Binding-site contacts:
Ligand atom CZ contacts residue TRP98 of chain 3.B at 3.4 Å (hydrophobic).
Ligand atom C3 contacts residue ASP70 of chain 3.B at 3.4 Å.
Ligand atom O6 contacts residue TYR326 of chain 3.B at 3.2 Å (h-bond).
Ligand atom O10 contacts residue ARG71 of chain 3.B at 2.8 Å (salt-bridge).
Ligand atom O1B contacts residue ARG37 of chain 3.B at 2.8 Å (salt-bridge).
Ligand atom C11 contacts residue TRP98 of chain 3.B at 3.7 Å (hydrophobic).
Ligand atom C3 contacts residue TYR326 of chain 3.B at 2.9 Å (hydrophobic).
Ligand atom NH2 contacts residue TRP98 of chain 3.B at 2.8 Å (h-bond).
Ligand atom O10 contacts residue ASP70 of chain 3.B at 3.4 Å.
Ligand atom C9 contacts residue ALA166 of chain 3.B at 3.5 Å (hydrophobic).
Ligand atom O1A contacts residue ARG212 of chain 3.B at 3.1 Å (salt-bridge).
Ligand atom C4 contacts residue ASP70 of chain 3.B at 3.5 Å.
Ligand atom O6 contacts residue ARG212 of chain 3.B at 3.5 Å (salt-bridge).
Ligand atom O9 contacts residue GLU196 of chain 3.B at 2.5 Å (salt-bridge).
Ligand atom O9 contacts residue ARG144 of chain 3.B at 3.3 Å (salt-bridge).
Ligand atom C3 contacts residue GLU38 of chain 3.B at 3.6 Å.
Ligand atom C1 contacts residue ARG292 of chain 3.B at 3.5 Å.
Ligand atom NE contacts residue ASP70 of chain 3.B at 2.9 Å (salt-bridge).
Ligand atom O8 contacts residue GLU196 of chain 3.B at 2.7 Å (salt-bridge).
Ligand atom C8 contacts residue GLU196 of chain 3.B at 3.5 Å.
Ligand atom C1 contacts residue TYR326 of chain 3.B at 3.0 Å (hydrophobic).
Ligand atom O9 contacts residue ALA166 of chain 3.B at 3.4 Å.
Ligand atom O8 contacts residue GLU197 of chain 3.B at 3.8 Å.
Ligand atom C8 contacts residue ARG212 of chain 3.B at 3.7 Å.
Ligand atom C2 contacts residue TYR326 of chain 3.B at 2.8 Å (hydrophobic).
Ligand atom O1A contacts residue ARG292 of chain 3.B at 2.8 Å (salt-bridge).
Ligand atom CZ contacts residue GLU38 of chain 3.B at 3.6 Å.
Ligand atom O8 contacts residue ARG212 of chain 3.B at 3.6 Å.
Ligand atom NH1 contacts residue GLU147 of chain 3.B at 3.1 Å (salt-bridge).
Ligand atom C6 contacts residue GLU197 of chain 3.B at 3.6 Å.
Ligand atom O1B contacts residue ARG292 of chain 3.B at 2.9 Å (salt-bridge).
Ligand atom O1A contacts residue TYR326 of chain 3.B at 3.4 Å (h-bond).
Ligand atom C9 contacts residue ASN214 of chain 3.B at 3.6 Å.
Ligand atom C9 contacts residue GLU196 of chain 3.B at 3.3 Å.
Ligand atom NH1 contacts residue TRP98 of chain 3.B at 3.1 Å (h-bond).
Ligand atom NH2 contacts residue ARG75 of chain 3.B at 3.2 Å (salt-bridge).
Ligand atom NH2 contacts residue ASP70 of chain 3.B at 3.0 Å (salt-bridge).
Ligand atom O1B contacts residue TYR326 of chain 3.B at 3.4 Å (h-bond).
Ligand atom NE contacts residue GLU38 of chain 3.B at 3.3 Å (salt-bridge).
Ligand atom O1A contacts residue TYR268 of chain 3.B at 3.4 Å (h-bond).

A protein and the small-molecule ligand that binds it are described below.
Small molecule (SMILES): [H]/N=C(\N)N[C@H]1C=C(C(=O)O)O[C@@H]([C@H](O)[C@H](O)CO)[C@@H]1NC(C)=O

Sequence of chain 3.B:
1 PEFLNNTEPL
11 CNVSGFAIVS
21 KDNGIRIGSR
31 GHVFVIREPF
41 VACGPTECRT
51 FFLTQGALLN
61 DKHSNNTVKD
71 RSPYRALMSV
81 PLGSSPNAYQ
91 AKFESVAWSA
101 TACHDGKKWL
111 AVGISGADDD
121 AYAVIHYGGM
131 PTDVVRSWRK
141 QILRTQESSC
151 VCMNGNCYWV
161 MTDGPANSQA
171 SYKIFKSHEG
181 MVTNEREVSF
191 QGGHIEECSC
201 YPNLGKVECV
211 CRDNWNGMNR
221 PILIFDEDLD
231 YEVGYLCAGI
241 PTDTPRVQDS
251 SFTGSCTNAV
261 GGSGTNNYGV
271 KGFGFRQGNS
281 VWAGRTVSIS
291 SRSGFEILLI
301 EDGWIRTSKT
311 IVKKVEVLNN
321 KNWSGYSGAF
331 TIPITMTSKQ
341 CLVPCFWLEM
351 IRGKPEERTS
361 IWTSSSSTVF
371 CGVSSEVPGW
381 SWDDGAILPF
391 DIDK